This small molecule binds to this protein.
Small molecule (SMILES): COc1ccc2[nH]cc(CCN3CCCC3)c2c1F

Sequence of chain 1.D:
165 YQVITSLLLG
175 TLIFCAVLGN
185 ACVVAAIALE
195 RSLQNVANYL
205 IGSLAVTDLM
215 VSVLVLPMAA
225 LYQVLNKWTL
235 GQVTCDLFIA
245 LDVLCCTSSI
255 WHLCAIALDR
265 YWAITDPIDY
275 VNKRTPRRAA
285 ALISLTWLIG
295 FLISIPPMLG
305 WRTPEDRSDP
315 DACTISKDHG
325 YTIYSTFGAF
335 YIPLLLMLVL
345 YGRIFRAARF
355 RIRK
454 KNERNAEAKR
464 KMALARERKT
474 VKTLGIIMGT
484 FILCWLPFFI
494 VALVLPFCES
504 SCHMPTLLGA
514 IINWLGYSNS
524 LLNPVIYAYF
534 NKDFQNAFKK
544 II

Binding-site contacts:
Ligand atom C11 contacts residue ASP246 of chain 1.D at 3.3 Å.
Ligand atom C16 contacts residue ASP246 of chain 1.D at 3.2 Å.
Ligand atom N1 contacts residue VAL247 of chain 1.D at 3.8 Å.
Ligand atom N1 contacts residue ALA333 of chain 1.D at 3.7 Å.
Ligand atom C14 contacts residue TRP488 of chain 1.D at 3.6 Å (hydrophobic).
Ligand atom C5 contacts residue PHE492 of chain 1.D at 3.8 Å (hydrophobic).
Ligand atom C1 contacts residue PHE492 of chain 1.D at 3.7 Å (hydrophobic).
Ligand atom N13 contacts residue CYS250 of chain 1.D at 4.0 Å.
Ligand atom C1 contacts residue VAL247 of chain 1.D at 4.0 Å (hydrophobic).
Ligand atom C5 contacts residue THR330 of chain 1.D at 4.0 Å.
Ligand atom O7 contacts residue ALA495 of chain 1.D at 3.7 Å.
Ligand atom C16 contacts residue PHE491 of chain 1.D at 3.5 Å (hydrophobic).
Ligand atom C15 contacts residue TYR520 of chain 1.D at 3.8 Å (hydrophobic).
Ligand atom C6 contacts residue ALA333 of chain 1.D at 3.8 Å (hydrophobic).
Ligand atom C18 contacts residue ASN516 of chain 1.D at 3.8 Å.
Ligand atom N13 contacts residue ASP246 of chain 1.D at 3.1 Å (salt-bridge).
Ligand atom C18 contacts residue ASP246 of chain 1.D at 3.8 Å.
Ligand atom O7 contacts residue ILE319 of chain 1.D at 4.0 Å.
Ligand atom C12 contacts residue TRP488 of chain 1.D at 3.8 Å (hydrophobic).
Ligand atom C8 contacts residue SER329 of chain 1.D at 3.5 Å.
Ligand atom N1 contacts residue THR251 of chain 1.D at 3.0 Å (h-bond).
Ligand atom C1 contacts residue ALA333 of chain 1.D at 4.0 Å (hydrophobic).
Ligand atom F1 contacts residue PHE491 of chain 1.D at 2.9 Å.
Ligand atom C10 contacts residue VAL247 of chain 1.D at 4.0 Å (hydrophobic).
Ligand atom C15 contacts residue ASN516 of chain 1.D at 3.3 Å.
Ligand atom C9 contacts residue THR251 of chain 1.D at 3.7 Å.
Ligand atom C8 contacts residue ILE319 of chain 1.D at 4.0 Å (hydrophobic).
Ligand atom C18 contacts residue PHE491 of chain 1.D at 3.9 Å (hydrophobic).
Ligand atom N1 contacts residue PHE492 of chain 1.D at 3.9 Å.
Ligand atom C6 contacts residue PHE492 of chain 1.D at 3.5 Å (hydrophobic).
Ligand atom C12 contacts residue ASP246 of chain 1.D at 3.6 Å.
Ligand atom C9 contacts residue CYS250 of chain 1.D at 3.7 Å (hydrophobic).
Ligand atom C12 contacts residue CYS250 of chain 1.D at 3.8 Å (hydrophobic).
Ligand atom C2 contacts residue PHE491 of chain 1.D at 4.0 Å (hydrophobic).
Ligand atom C6 contacts residue SER329 of chain 1.D at 3.7 Å.
Ligand atom C3 contacts residue PHE491 of chain 1.D at 3.7 Å (hydrophobic).
Ligand atom C9 contacts residue VAL247 of chain 1.D at 3.6 Å (hydrophobic).
Ligand atom C12 contacts residue PHE491 of chain 1.D at 3.6 Å (hydrophobic).
Ligand atom C5 contacts residue SER329 of chain 1.D at 3.4 Å.
Ligand atom C18 contacts residue TYR520 of chain 1.D at 3.8 Å (hydrophobic).